Sequence of chain 3.B:
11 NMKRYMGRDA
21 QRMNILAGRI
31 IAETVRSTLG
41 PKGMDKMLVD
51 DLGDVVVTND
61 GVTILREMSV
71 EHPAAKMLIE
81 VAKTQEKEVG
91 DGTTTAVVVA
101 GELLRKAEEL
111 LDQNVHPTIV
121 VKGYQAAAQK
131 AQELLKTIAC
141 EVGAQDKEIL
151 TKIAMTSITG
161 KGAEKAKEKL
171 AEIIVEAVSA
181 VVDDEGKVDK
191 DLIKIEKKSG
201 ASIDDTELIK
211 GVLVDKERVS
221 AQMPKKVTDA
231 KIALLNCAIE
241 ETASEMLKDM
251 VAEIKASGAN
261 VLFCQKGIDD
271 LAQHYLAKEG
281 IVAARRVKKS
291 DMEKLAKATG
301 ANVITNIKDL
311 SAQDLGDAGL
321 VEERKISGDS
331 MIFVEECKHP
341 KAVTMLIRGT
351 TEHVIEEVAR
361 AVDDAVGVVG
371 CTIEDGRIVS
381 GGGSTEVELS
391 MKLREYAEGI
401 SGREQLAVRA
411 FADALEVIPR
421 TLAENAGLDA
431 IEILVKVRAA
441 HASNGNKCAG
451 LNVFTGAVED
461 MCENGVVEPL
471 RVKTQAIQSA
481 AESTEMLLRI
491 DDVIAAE

Binding-site contacts:
Ligand atom O2A contacts residue GLY160 of chain 3.B at 3.8 Å.
Ligand atom PG contacts residue ASP60 of chain 3.B at 3.5 Å.
Ligand atom O2G contacts residue THR93 of chain 3.B at 2.6 Å (h-bond).
Ligand atom O2G contacts residue ASP60 of chain 3.B at 3.0 Å (salt-bridge).
Ligand atom C3' contacts residue GLU468 of chain 3.B at 3.6 Å.
Ligand atom S1G contacts residue ASP60 of chain 3.B at 3.0 Å (salt-bridge).
Ligand atom O5' contacts residue GLY40 of chain 3.B at 3.6 Å (h-bond).
Ligand atom O2B contacts residue GLY92 of chain 3.B at 3.3 Å.
Ligand atom C2 contacts residue GLY382 of chain 3.B at 3.7 Å.
Ligand atom C2 contacts residue LEU451 of chain 3.B at 3.6 Å (hydrophobic).
Ligand atom N1 contacts residue ASN452 of chain 3.B at 3.8 Å.
Ligand atom S1G contacts residue THR94 of chain 3.B at 3.2 Å (h-bond).
Ligand atom C6 contacts residue PRO41 of chain 3.B at 3.6 Å (hydrophobic).
Ligand atom S1G contacts residue GLY61 of chain 3.B at 3.4 Å (h-bond).
Ligand atom PG contacts residue ASP91 of chain 3.B at 3.8 Å.
Ligand atom O2' contacts residue GLY382 of chain 3.B at 2.9 Å (h-bond).
Ligand atom O1A contacts residue LEU39 of chain 3.B at 3.6 Å.
Ligand atom O1A contacts residue GLY40 of chain 3.B at 3.3 Å (h-bond).
Ligand atom C5 contacts residue PRO41 of chain 3.B at 3.5 Å (hydrophobic).
Ligand atom O3B contacts residue THR93 of chain 3.B at 3.4 Å (h-bond).
Ligand atom O2' contacts residue GLU468 of chain 3.B at 3.0 Å (salt-bridge).
Ligand atom O3G contacts residue ASP91 of chain 3.B at 2.9 Å (salt-bridge).
Ligand atom O3B contacts residue GLY92 of chain 3.B at 3.5 Å (h-bond).
Ligand atom N3 contacts residue GLY382 of chain 3.B at 3.1 Å.
Ligand atom PG contacts residue THR93 of chain 3.B at 3.4 Å.
Ligand atom O1B contacts residue GLY92 of chain 3.B at 3.4 Å (h-bond).
Ligand atom O2G contacts residue GLY90 of chain 3.B at 3.8 Å.
Ligand atom O2B contacts residue THR95 of chain 3.B at 3.1 Å.
Ligand atom O2' contacts residue GLY381 of chain 3.B at 3.3 Å.
Ligand atom PB contacts residue GLY92 of chain 3.B at 3.7 Å.
Ligand atom S1G contacts residue THR93 of chain 3.B at 3.6 Å.
Ligand atom O3A contacts residue THR94 of chain 3.B at 3.7 Å.
Ligand atom O2B contacts residue THR94 of chain 3.B at 3.5 Å.
Ligand atom O1A contacts residue THR38 of chain 3.B at 3.3 Å (h-bond).
Ligand atom C4 contacts residue PRO41 of chain 3.B at 3.7 Å (hydrophobic).
Ligand atom O1B contacts residue ASP91 of chain 3.B at 2.7 Å (salt-bridge).
Ligand atom C2' contacts residue GLU468 of chain 3.B at 3.6 Å.
Ligand atom O3B contacts residue THR94 of chain 3.B at 3.2 Å (h-bond).
Ligand atom O2G contacts residue ASP91 of chain 3.B at 3.7 Å.
Ligand atom O2G contacts residue GLY92 of chain 3.B at 3.6 Å (h-bond).

A small-molecule ligand and the protein it binds are described below.
Small molecule (SMILES): Nc1ncnc2c1ncn2[C@@H]1O[C@H](COP(=O)(O)OP(=O)(O)OP(O)(O)=S)[C@@H](O)[C@H]1O